Sequence of chain 5.A:
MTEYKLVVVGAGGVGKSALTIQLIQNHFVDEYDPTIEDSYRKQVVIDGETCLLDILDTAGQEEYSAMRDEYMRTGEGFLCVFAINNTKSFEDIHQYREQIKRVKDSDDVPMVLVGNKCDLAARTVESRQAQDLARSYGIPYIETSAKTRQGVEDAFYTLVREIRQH

The protein below binds the small molecule below.
Small molecule (SMILES): Nc1nc2c(ncn2[C@@H]2O[C@H](CO[P](=O)(O)O[P](=O)(O)NP(=O)(O)O)[C@@H](O)[C@H]2O)c(=O)[nH]1

Binding-site contacts:
Ligand atom N3B contacts residue MG1 of chain 5.C at 3.4 Å.
Ligand atom O6 contacts residue LYS117 of chain 5.A at 3.4 Å.
Ligand atom O3' contacts residue ASP30 of chain 5.A at 2.9 Å (salt-bridge).
Ligand atom O2' contacts residue VAL29 of chain 5.A at 2.7 Å (h-bond).
Ligand atom O1A contacts residue ALA18 of chain 5.A at 2.8 Å (h-bond).
Ligand atom O2B contacts residue SER17 of chain 5.A at 2.9 Å (h-bond).
Ligand atom O3A contacts residue GLY15 of chain 5.A at 3.2 Å (h-bond).
Ligand atom O1A contacts residue SER17 of chain 5.A at 3.4 Å (h-bond).
Ligand atom O2G contacts residue MG1 of chain 5.C at 2.0 Å.
Ligand atom O3G contacts residue GLY60 of chain 5.A at 2.8 Å (h-bond).
Ligand atom N3B contacts residue GLY13 of chain 5.A at 3.1 Å (h-bond).
Ligand atom O1B contacts residue GLY13 of chain 5.A at 3.6 Å (h-bond).
Ligand atom O6 contacts residue SER145 of chain 5.A at 3.4 Å.
Ligand atom O6 contacts residue ALA146 of chain 5.A at 2.8 Å (h-bond).
Ligand atom O2' contacts residue ASP30 of chain 5.A at 3.1 Å (salt-bridge).
Ligand atom O2B contacts residue MG1 of chain 5.C at 2.1 Å.
Ligand atom N3B contacts residue TYR32 of chain 5.A at 3.4 Å.
Ligand atom O6 contacts residue ASP119 of chain 5.A at 3.4 Å (salt-bridge).
Ligand atom O2B contacts residue LYS16 of chain 5.A at 3.5 Å (salt-bridge).
Ligand atom O6 contacts residue ASN116 of chain 5.A at 3.3 Å (h-bond).
Ligand atom O1B contacts residue LYS16 of chain 5.A at 2.8 Å (salt-bridge).
Ligand atom O2A contacts residue TYR32 of chain 5.A at 3.5 Å.
Ligand atom O1B contacts residue GLY15 of chain 5.A at 3.0 Å (h-bond).
Ligand atom O1G contacts residue GLN61 of chain 5.A at 3.5 Å.
Ligand atom PB contacts residue MG1 of chain 5.C at 3.2 Å.
Ligand atom O2' contacts residue PHE28 of chain 5.A at 3.2 Å.
Ligand atom O1G contacts residue TYR32 of chain 5.A at 2.6 Å (h-bond).
Ligand atom O3G contacts residue GLY12 of chain 5.A at 3.5 Å.
Ligand atom O1B contacts residue VAL14 of chain 5.A at 3.2 Å (h-bond).
Ligand atom N2 contacts residue ASP119 of chain 5.A at 2.9 Å (salt-bridge).
Ligand atom N7 contacts residue ASN116 of chain 5.A at 3.1 Å (h-bond).
Ligand atom O1G contacts residue PRO34 of chain 5.A at 3.5 Å.
Ligand atom O1A contacts residue GLY15 of chain 5.A at 3.2 Å.
Ligand atom O4' contacts residue LYS117 of chain 5.A at 3.2 Å (salt-bridge).
Ligand atom C3' contacts residue GLU31 of chain 5.A at 3.5 Å.
Ligand atom C2' contacts residue VAL29 of chain 5.A at 3.4 Å (hydrophobic).
Ligand atom N1 contacts residue ASP119 of chain 5.A at 2.8 Å (salt-bridge).
Ligand atom O2G contacts residue THR35 of chain 5.A at 2.9 Å (h-bond).
Ligand atom PG contacts residue MG1 of chain 5.C at 3.2 Å.
Ligand atom O3G contacts residue LYS16 of chain 5.A at 2.6 Å (salt-bridge).